Binding-site contacts:
Ligand atom O6 contacts residue ILE103 of chain 1.B at 2.8 Å (h-bond).
Ligand atom O6 contacts residue ILE218 of chain 1.B at 3.7 Å.
Ligand atom N3B contacts residue MG1 of chain 1.K at 3.3 Å.
Ligand atom O1A contacts residue HIS205 of chain 1.B at 3.6 Å.
Ligand atom N3B contacts residue ASP219 of chain 1.B at 2.7 Å (salt-bridge).
Ligand atom N7 contacts residue ILE50 of chain 1.B at 3.7 Å.
Ligand atom C2 contacts residue ILE103 of chain 1.B at 3.4 Å (hydrophobic).
Ligand atom N1 contacts residue ILE103 of chain 1.B at 2.8 Å (h-bond).
Ligand atom O1B contacts residue SER40 of chain 1.B at 3.6 Å (h-bond).
Ligand atom C4 contacts residue ILE50 of chain 1.B at 3.8 Å (hydrophobic).
Ligand atom O6 contacts residue TYR100 of chain 1.B at 3.6 Å.
Ligand atom O2B contacts residue GLY37 of chain 1.B at 3.5 Å (h-bond).
Ligand atom N3 contacts residue PHE107 of chain 1.B at 3.6 Å.
Ligand atom N2 contacts residue ILE103 of chain 1.B at 3.1 Å (h-bond).
Ligand atom PB contacts residue MG1 of chain 1.K at 3.7 Å.
Ligand atom C8 contacts residue TYR100 of chain 1.B at 3.4 Å (hydrophobic).
Ligand atom N3B contacts residue MG1 of chain 1.J at 2.4 Å.
Ligand atom N7 contacts residue TYR100 of chain 1.B at 2.7 Å (h-bond).
Ligand atom C6 contacts residue ILE103 of chain 1.B at 3.6 Å (hydrophobic).
Ligand atom O1A contacts residue ASP219 of chain 1.B at 3.0 Å (salt-bridge).
Ligand atom PB contacts residue MG1 of chain 1.J at 3.6 Å.
Ligand atom O3A contacts residue ASP219 of chain 1.B at 3.7 Å.
Ligand atom O2B contacts residue SER40 of chain 1.B at 2.9 Å (h-bond).
Ligand atom O1B contacts residue ASP219 of chain 1.B at 3.7 Å.
Ligand atom C3' contacts residue ILE218 of chain 1.B at 3.7 Å (hydrophobic).
Ligand atom C5 contacts residue ILE50 of chain 1.B at 3.6 Å (hydrophobic).
Ligand atom O4' contacts residue ILE34 of chain 1.B at 3.7 Å.
Ligand atom C2' contacts residue PHE107 of chain 1.B at 3.7 Å (hydrophobic).
Ligand atom O3A contacts residue LYS52 of chain 1.B at 3.6 Å.
Ligand atom O3A contacts residue MG1 of chain 1.J at 3.7 Å.
Ligand atom O2A contacts residue LYS52 of chain 1.B at 3.0 Å (salt-bridge).
Ligand atom C8 contacts residue ILE218 of chain 1.B at 3.7 Å (hydrophobic).
Ligand atom O1A contacts residue MG1 of chain 1.J at 1.9 Å.
Ligand atom PA contacts residue MG1 of chain 1.J at 3.3 Å.
Ligand atom PA contacts residue ASP219 of chain 1.B at 3.7 Å.
Ligand atom N1 contacts residue GLU102 of chain 1.B at 3.6 Å.
Ligand atom O6 contacts residue GLU102 of chain 1.B at 3.7 Å.
Ligand atom O2A contacts residue ASP219 of chain 1.B at 3.1 Å.
Ligand atom PB contacts residue ASP219 of chain 1.B at 3.5 Å.
Ligand atom O1B contacts residue MG1 of chain 1.K at 2.9 Å.

This protein binds this small molecule.
Small molecule (SMILES): Nc1nc2c(ncn2[C@@H]2O[C@H](CO[P](=O)(O)O[P](=O)(O)NP(=O)(O)O)[C@@H](O)[C@H]2O)c(=O)[nH]1

Sequence of chain 1.B:
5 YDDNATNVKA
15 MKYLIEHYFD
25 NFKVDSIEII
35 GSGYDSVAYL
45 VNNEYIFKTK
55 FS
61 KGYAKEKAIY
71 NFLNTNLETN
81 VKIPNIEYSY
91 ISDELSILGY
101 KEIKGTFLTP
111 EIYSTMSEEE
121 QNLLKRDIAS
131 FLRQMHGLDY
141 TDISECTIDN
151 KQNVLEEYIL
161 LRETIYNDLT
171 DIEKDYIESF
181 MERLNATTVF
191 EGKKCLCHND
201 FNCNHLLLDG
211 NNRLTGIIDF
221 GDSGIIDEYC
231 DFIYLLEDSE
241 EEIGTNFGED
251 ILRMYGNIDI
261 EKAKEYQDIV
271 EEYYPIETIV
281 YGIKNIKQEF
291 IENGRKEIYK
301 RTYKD